This protein binds this small molecule.
Small molecule (SMILES): CC(=O)N[C@@H]1[C@@H](O)[C@H](O)[C@@H](CO)O[C@H]1O

Binding-site contacts:
Ligand atom C8 contacts residue ARG136 of chain 1.A at 4.0 Å.
Ligand atom O5 contacts residue SER21 of chain 1.A at 4.3 Å.
Ligand atom C5 contacts residue ASN19 of chain 1.A at 3.7 Å.
Ligand atom O4 contacts residue EDO1 of chain 1.I at 3.5 Å.
Ligand atom C4 contacts residue ASN19 of chain 1.A at 4.2 Å.
Ligand atom O3 contacts residue EDO1 of chain 1.I at 4.3 Å.
Ligand atom C6 contacts residue SER21 of chain 1.A at 4.4 Å.
Ligand atom C4 contacts residue EDO1 of chain 1.I at 3.9 Å.
Ligand atom C6 contacts residue EDO1 of chain 1.I at 4.2 Å.
Ligand atom O6 contacts residue SER116 of chain 1.A at 3.5 Å (h-bond).
Ligand atom C7 contacts residue ASN19 of chain 1.A at 3.1 Å.
Ligand atom C7 contacts residue ARG136 of chain 1.A at 3.8 Å.
Ligand atom O5 contacts residue VAL22 of chain 1.A at 4.1 Å.
Ligand atom C1 contacts residue ASN19 of chain 1.A at 1.4 Å.
Ligand atom C3 contacts residue ASN19 of chain 1.A at 3.8 Å.
Ligand atom N2 contacts residue ASN19 of chain 1.A at 3.1 Å (h-bond).
Ligand atom O7 contacts residue ARG136 of chain 1.A at 3.2 Å (salt-bridge).
Ligand atom O7 contacts residue GLU133 of chain 1.A at 4.4 Å.
Ligand atom C2 contacts residue ASN19 of chain 1.A at 2.5 Å.
Ligand atom O7 contacts residue ASN19 of chain 1.A at 2.3 Å (h-bond).
Ligand atom O5 contacts residue ASN19 of chain 1.A at 2.3 Å (h-bond).
Ligand atom C6 contacts residue VAL22 of chain 1.A at 4.5 Å (hydrophobic).
Ligand atom O6 contacts residue SER21 of chain 1.A at 3.5 Å.

Sequence of chain 1.A:
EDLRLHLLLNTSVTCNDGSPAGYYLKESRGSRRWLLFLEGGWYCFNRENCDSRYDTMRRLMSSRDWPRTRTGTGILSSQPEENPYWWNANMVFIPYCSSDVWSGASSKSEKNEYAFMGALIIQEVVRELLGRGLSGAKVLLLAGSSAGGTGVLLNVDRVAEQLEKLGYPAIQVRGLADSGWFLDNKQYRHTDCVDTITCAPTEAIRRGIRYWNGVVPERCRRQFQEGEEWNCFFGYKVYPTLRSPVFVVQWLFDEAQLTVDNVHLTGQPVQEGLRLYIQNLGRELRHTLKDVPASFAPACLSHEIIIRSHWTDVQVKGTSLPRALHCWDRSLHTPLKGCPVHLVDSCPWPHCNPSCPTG